This protein binds this small molecule.
Small molecule (SMILES): Cc1cccc(F)c1-c1cc2c(cnn2-c2ccc(N3CCN(C)CC3)cc2)cc1C#N

Sequence of chain 1.D:
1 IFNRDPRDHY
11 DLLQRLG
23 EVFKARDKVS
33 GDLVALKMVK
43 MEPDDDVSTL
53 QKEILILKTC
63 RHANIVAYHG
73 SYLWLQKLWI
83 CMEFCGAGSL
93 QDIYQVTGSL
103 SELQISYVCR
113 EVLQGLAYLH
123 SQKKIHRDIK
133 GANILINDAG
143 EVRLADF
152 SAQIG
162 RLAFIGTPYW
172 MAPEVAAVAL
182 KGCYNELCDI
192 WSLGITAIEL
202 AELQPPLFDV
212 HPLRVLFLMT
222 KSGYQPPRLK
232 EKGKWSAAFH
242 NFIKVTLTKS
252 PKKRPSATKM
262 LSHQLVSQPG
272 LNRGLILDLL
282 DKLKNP

Binding-site contacts:
Ligand atom C14 contacts residue ASP94 of chain 1.D at 3.8 Å.
Ligand atom C12 contacts residue CYS87 of chain 1.D at 3.7 Å (hydrophobic).
Ligand atom C3 contacts residue LEU137 of chain 1.D at 3.4 Å (hydrophobic).
Ligand atom C12 contacts residue PHE86 of chain 1.D at 4.0 Å (hydrophobic).
Ligand atom F31 contacts residue MET84 of chain 1.D at 3.9 Å.
Ligand atom C11 contacts residue PHE86 of chain 1.D at 3.7 Å (hydrophobic).
Ligand atom C12 contacts residue LEU16 of chain 1.D at 3.6 Å (hydrophobic).
Ligand atom C9 contacts residue GLU85 of chain 1.D at 3.4 Å.
Ligand atom C21 contacts residue ALA89 of chain 1.D at 3.9 Å (hydrophobic).
Ligand atom C15 contacts residue GLY90 of chain 1.D at 3.7 Å.
Ligand atom C30 contacts residue LYS39 of chain 1.D at 3.9 Å.
Ligand atom C11 contacts residue CYS87 of chain 1.D at 3.2 Å (hydrophobic).
Ligand atom F31 contacts residue VAL24 of chain 1.D at 3.2 Å.
Ligand atom C10 contacts residue CYS87 of chain 1.D at 3.7 Å (hydrophobic).
Ligand atom C14 contacts residue GLY90 of chain 1.D at 3.4 Å.
Ligand atom C29 contacts residue LYS39 of chain 1.D at 3.6 Å.
Ligand atom C11 contacts residue LEU16 of chain 1.D at 3.7 Å (hydrophobic).
Ligand atom C13 contacts residue GLY90 of chain 1.D at 3.7 Å.
Ligand atom C29 contacts residue VAL24 of chain 1.D at 3.5 Å (hydrophobic).
Ligand atom N24 contacts residue ALA147 of chain 1.D at 4.0 Å.
Ligand atom C21 contacts residue GLY88 of chain 1.D at 3.8 Å.
Ligand atom C4 contacts residue LEU137 of chain 1.D at 3.3 Å (hydrophobic).
Ligand atom C9 contacts residue CYS87 of chain 1.D at 3.6 Å (hydrophobic).
Ligand atom C3 contacts residue MET84 of chain 1.D at 4.1 Å (hydrophobic).
Ligand atom C2 contacts residue LEU137 of chain 1.D at 4.0 Å (hydrophobic).
Ligand atom C9 contacts residue LEU137 of chain 1.D at 3.7 Å (hydrophobic).
Ligand atom C23 contacts residue MET84 of chain 1.D at 3.4 Å (hydrophobic).
Ligand atom C5 contacts residue LEU137 of chain 1.D at 3.8 Å (hydrophobic).
Ligand atom C2 contacts residue MET84 of chain 1.D at 4.0 Å (hydrophobic).
Ligand atom C9 contacts residue ALA37 of chain 1.D at 3.9 Å (hydrophobic).
Ligand atom N8 contacts residue CYS87 of chain 1.D at 3.2 Å (h-bond).
Ligand atom N7 contacts residue CYS87 of chain 1.D at 4.0 Å.
Ligand atom C21 contacts residue GLY90 of chain 1.D at 3.5 Å.
Ligand atom C23 contacts residue ALA147 of chain 1.D at 3.9 Å (hydrophobic).
Ligand atom C30 contacts residue VAL24 of chain 1.D at 3.5 Å (hydrophobic).
Ligand atom C32 contacts residue ALA134 of chain 1.D at 3.5 Å (hydrophobic).
Ligand atom C13 contacts residue LEU16 of chain 1.D at 4.0 Å (hydrophobic).
Ligand atom N24 contacts residue MET84 of chain 1.D at 3.4 Å.
Ligand atom N24 contacts residue ASP148 of chain 1.D at 3.1 Å (salt-bridge).
Ligand atom F31 contacts residue LYS39 of chain 1.D at 3.4 Å.